Binding-site contacts:
Ligand atom C21 contacts residue PHE388 of chain 1.A at 3.8 Å (hydrophobic).
Ligand atom C16 contacts residue HEM1 of chain 1.B at 3.5 Å.
Ligand atom C05 contacts residue GLN72 of chain 1.A at 3.7 Å.
Ligand atom C16 contacts residue PHE388 of chain 1.A at 3.8 Å (hydrophobic).
Ligand atom C18 contacts residue THR241 of chain 1.A at 3.6 Å.
Ligand atom C02 contacts residue SER287 of chain 1.A at 3.5 Å.
Ligand atom C19 contacts residue PHE388 of chain 1.A at 3.6 Å (hydrophobic).
Ligand atom C15 contacts residue SER284 of chain 1.A at 3.6 Å.
Ligand atom C11 contacts residue VAL288 of chain 1.A at 3.7 Å (hydrophobic).
Ligand atom C13 contacts residue VAL288 of chain 1.A at 3.6 Å (hydrophobic).
Ligand atom C16 contacts residue LEU283 of chain 1.A at 3.7 Å (hydrophobic).
Ligand atom O01 contacts residue SER287 of chain 1.A at 3.5 Å (h-bond).
Ligand atom O01 contacts residue LYS289 of chain 1.A at 3.1 Å (salt-bridge).
Ligand atom O22 contacts residue GLY286 of chain 1.A at 3.5 Å (h-bond).
Ligand atom C08 contacts residue SER284 of chain 1.A at 3.3 Å.
Ligand atom O22 contacts residue SER284 of chain 1.A at 2.8 Å (h-bond).
Ligand atom C07 contacts residue GLN72 of chain 1.A at 3.6 Å.
Ligand atom C18 contacts residue HEM1 of chain 1.B at 3.4 Å.
Ligand atom C15 contacts residue PHE388 of chain 1.A at 3.9 Å (hydrophobic).
Ligand atom C18 contacts residue PHE388 of chain 1.A at 3.5 Å (hydrophobic).
Ligand atom C06 contacts residue LEU77 of chain 1.A at 3.9 Å (hydrophobic).
Ligand atom C17 contacts residue LEU283 of chain 1.A at 3.7 Å (hydrophobic).
Ligand atom N14 contacts residue SER284 of chain 1.A at 3.0 Å.
Ligand atom N09 contacts residue SER284 of chain 1.A at 3.0 Å (h-bond).
Ligand atom C10 contacts residue SER287 of chain 1.A at 4.0 Å.
Ligand atom C15 contacts residue HEM1 of chain 1.B at 3.8 Å.
Ligand atom C17 contacts residue HEM1 of chain 1.B at 3.1 Å.
Ligand atom C06 contacts residue GLN72 of chain 1.A at 3.4 Å.
Ligand atom C12 contacts residue VAL288 of chain 1.A at 3.7 Å (hydrophobic).
Ligand atom C17 contacts residue PHE388 of chain 1.A at 3.6 Å (hydrophobic).
Ligand atom C13 contacts residue LEU313 of chain 1.A at 4.0 Å (hydrophobic).
Ligand atom C07 contacts residue LYS289 of chain 1.A at 3.8 Å.
Ligand atom C04 contacts residue PHE387 of chain 1.A at 3.6 Å (hydrophobic).
Ligand atom C11 contacts residue SER287 of chain 1.A at 3.8 Å.
Ligand atom C13 contacts residue SER284 of chain 1.A at 3.5 Å.
Ligand atom C05 contacts residue PHE387 of chain 1.A at 3.6 Å (hydrophobic).
Ligand atom N14 contacts residue LEU313 of chain 1.A at 3.6 Å.
Ligand atom C17 contacts residue THR241 of chain 1.A at 3.7 Å.
Ligand atom C19 contacts residue HEM1 of chain 1.B at 4.0 Å.
Ligand atom O22 contacts residue PHE387 of chain 1.A at 3.4 Å.

Sequence of chain 1.A:
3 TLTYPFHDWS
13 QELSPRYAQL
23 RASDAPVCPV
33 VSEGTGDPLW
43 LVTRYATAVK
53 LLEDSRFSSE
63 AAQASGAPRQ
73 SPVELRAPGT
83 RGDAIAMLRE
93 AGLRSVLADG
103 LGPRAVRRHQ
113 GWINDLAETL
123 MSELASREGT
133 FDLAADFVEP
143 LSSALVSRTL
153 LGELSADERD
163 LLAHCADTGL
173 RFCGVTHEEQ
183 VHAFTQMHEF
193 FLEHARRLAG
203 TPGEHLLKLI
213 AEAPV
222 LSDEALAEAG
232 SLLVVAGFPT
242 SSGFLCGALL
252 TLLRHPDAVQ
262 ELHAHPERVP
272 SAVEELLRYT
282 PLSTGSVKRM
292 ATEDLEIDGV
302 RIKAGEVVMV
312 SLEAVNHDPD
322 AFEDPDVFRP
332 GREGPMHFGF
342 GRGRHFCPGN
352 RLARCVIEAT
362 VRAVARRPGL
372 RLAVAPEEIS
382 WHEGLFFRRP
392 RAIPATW

The small molecule below binds the protein below.
Small molecule (SMILES): O=C1N[C@@H](Cc2c[nH]c3cccc(F)c23)C(=O)N2CCC[C@@H]12